Sequence of chain 1.A:
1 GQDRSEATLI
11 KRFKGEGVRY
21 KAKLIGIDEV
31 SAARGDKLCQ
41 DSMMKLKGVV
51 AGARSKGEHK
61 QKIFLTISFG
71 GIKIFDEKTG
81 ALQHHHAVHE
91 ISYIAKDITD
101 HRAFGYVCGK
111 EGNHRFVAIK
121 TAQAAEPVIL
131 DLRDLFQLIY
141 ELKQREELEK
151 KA

This small molecule binds to this protein.
Small molecule (SMILES): CC(C)[C@H](NC(=O)[C@@H]1CCCN1C(=O)[C@H](CC(N)=O)NC(=O)[C@H](CC(=O)O)NC(=O)[C@H](Cc1ccccc1)NC(=O)[C@@H](N)CC(N)=O)C(=O)N[C@@H](Cc1ccc(O)cc1)C(=O)N[C@@H](CCCN=C(N)N)C(=O)N[C@@H](CCCCN)C(=O)N[C@H](C(=O)O)[C@@H](C)O

Binding-site contacts:
Ligand atom ND2 contacts residue ILE91 of chain 1.A at 2.8 Å (h-bond).
Ligand atom ND2 contacts residue VAL88 of chain 1.A at 2.8 Å (h-bond).
Ligand atom O contacts residue ILE94 of chain 1.A at 3.0 Å (h-bond).
Ligand atom N contacts residue ILE94 of chain 1.A at 3.1 Å (h-bond).
Ligand atom OH contacts residue HIS114 of chain 1.A at 3.4 Å.
Ligand atom CB contacts residue LYS110 of chain 1.A at 3.5 Å.
Ligand atom OD1 contacts residue LYS96 of chain 1.A at 3.2 Å (salt-bridge).
Ligand atom CZ contacts residue ARG133 of chain 1.A at 3.5 Å.
Ligand atom CB contacts residue TYR93 of chain 1.A at 3.4 Å (hydrophobic).
Ligand atom O contacts residue LYS110 of chain 1.A at 3.5 Å.
Ligand atom N contacts residue HIS89 of chain 1.A at 3.0 Å (h-bond).
Ligand atom CZ contacts residue GLY109 of chain 1.A at 3.5 Å.
Ligand atom CB contacts residue ILE91 of chain 1.A at 3.2 Å (hydrophobic).
Ligand atom CB contacts residue ILE91 of chain 1.A at 3.4 Å (hydrophobic).
Ligand atom CG contacts residue PHE136 of chain 1.A at 3.4 Å (hydrophobic).
Ligand atom O contacts residue HIS89 of chain 1.A at 3.5 Å (h-bond).
Ligand atom CG contacts residue ASP36 of chain 1.A at 3.4 Å.
Ligand atom CG2 contacts residue PHE136 of chain 1.A at 3.5 Å (hydrophobic).
Ligand atom OD1 contacts residue ALA95 of chain 1.A at 3.5 Å.
Ligand atom CD1 contacts residue ILE91 of chain 1.A at 3.4 Å (hydrophobic).
Ligand atom O contacts residue TYR93 of chain 1.A at 3.2 Å.
Ligand atom CB contacts residue ASP36 of chain 1.A at 3.3 Å.
Ligand atom OH contacts residue GLY109 of chain 1.A at 2.7 Å (h-bond).
Ligand atom CG contacts residue ILE91 of chain 1.A at 3.4 Å (hydrophobic).
Ligand atom CZ contacts residue ILE94 of chain 1.A at 3.5 Å (hydrophobic).
Ligand atom ND2 contacts residue ALA95 of chain 1.A at 3.2 Å.
Ligand atom O contacts residue LYS110 of chain 1.A at 2.9 Å (salt-bridge).
Ligand atom CD1 contacts residue HIS89 of chain 1.A at 3.4 Å.
Ligand atom OD1 contacts residue PHE136 of chain 1.A at 3.2 Å.
Ligand atom CE2 contacts residue ILE129 of chain 1.A at 3.4 Å (hydrophobic).
Ligand atom CA contacts residue ILE94 of chain 1.A at 3.2 Å (hydrophobic).
Ligand atom ND2 contacts residue ASP36 of chain 1.A at 2.7 Å (salt-bridge).
Ligand atom N contacts residue SER92 of chain 1.A at 3.1 Å (h-bond).
Ligand atom OD1 contacts residue TYR93 of chain 1.A at 3.4 Å.
Ligand atom OD1 contacts residue ARG34 of chain 1.A at 3.1 Å.
Ligand atom CZ contacts residue ILE129 of chain 1.A at 3.5 Å (hydrophobic).
Ligand atom CE1 contacts residue GLY109 of chain 1.A at 3.4 Å.
Ligand atom CE1 contacts residue ILE94 of chain 1.A at 3.4 Å (hydrophobic).
Ligand atom O contacts residue GLU111 of chain 1.A at 3.1 Å (salt-bridge).
Ligand atom O contacts residue LYS110 of chain 1.A at 3.4 Å (salt-bridge).